The small molecule below binds the protein below.
Small molecule (SMILES): CN1CCC[C@H]1c1cccnc1

Binding-site contacts:
Ligand atom C8 contacts residue TRP144 of chain 1.S at 3.6 Å (hydrophobic).
Ligand atom C10 contacts residue TRP144 of chain 1.S at 3.5 Å (hydrophobic).
Ligand atom C3 contacts residue TRP144 of chain 1.S at 3.7 Å (hydrophobic).
Ligand atom N2 contacts residue TYR90 of chain 1.S at 3.9 Å.
Ligand atom C10 contacts residue TYR186 of chain 1.S at 4.0 Å (hydrophobic).
Ligand atom C5 contacts residue LEU113 of chain 1.T at 4.0 Å (hydrophobic).
Ligand atom C6 contacts residue TRP144 of chain 1.S at 3.6 Å (hydrophobic).
Ligand atom C8 contacts residue TYR90 of chain 1.S at 4.1 Å (hydrophobic).
Ligand atom C7 contacts residue TRP144 of chain 1.S at 4.2 Å (hydrophobic).
Ligand atom C1 contacts residue MET115 of chain 1.T at 3.8 Å (hydrophobic).
Ligand atom C3 contacts residue CYS189 of chain 1.S at 3.5 Å (hydrophobic).
Ligand atom C3 contacts residue TYR193 of chain 1.S at 3.5 Å (hydrophobic).
Ligand atom C7 contacts residue MET115 of chain 1.T at 3.9 Å (hydrophobic).
Ligand atom C6 contacts residue MET115 of chain 1.T at 4.3 Å (hydrophobic).
Ligand atom C2 contacts residue CYS188 of chain 1.S at 4.2 Å (hydrophobic).
Ligand atom N1 contacts residue THR145 of chain 1.S at 3.9 Å.
Ligand atom C10 contacts residue TYR193 of chain 1.S at 3.3 Å (hydrophobic).
Ligand atom C9 contacts residue TYR90 of chain 1.S at 3.2 Å (hydrophobic).
Ligand atom C6 contacts residue CYS188 of chain 1.S at 3.9 Å (hydrophobic).
Ligand atom C2 contacts residue TRP144 of chain 1.S at 3.2 Å (hydrophobic).
Ligand atom C5 contacts residue THR145 of chain 1.S at 3.9 Å.
Ligand atom N2 contacts residue TRP144 of chain 1.S at 2.7 Å (h-bond).
Ligand atom C5 contacts residue TRP144 of chain 1.S at 4.2 Å (hydrophobic).
Ligand atom C1 contacts residue TRP144 of chain 1.S at 3.2 Å (hydrophobic).
Ligand atom C3 contacts residue LEU113 of chain 1.T at 4.1 Å (hydrophobic).
Ligand atom C3 contacts residue MET115 of chain 1.T at 4.3 Å (hydrophobic).
Ligand atom C2 contacts residue MET115 of chain 1.T at 4.0 Å (hydrophobic).
Ligand atom N1 contacts residue TRP144 of chain 1.S at 3.7 Å.
Ligand atom C9 contacts residue TRP144 of chain 1.S at 3.4 Å (hydrophobic).
Ligand atom C3 contacts residue CYS188 of chain 1.S at 3.9 Å (hydrophobic).
Ligand atom C10 contacts residue TYR90 of chain 1.S at 3.4 Å (hydrophobic).
Ligand atom C8 contacts residue TRP54 of chain 1.T at 3.7 Å (hydrophobic).
Ligand atom C4 contacts residue TYR193 of chain 1.S at 3.9 Å (hydrophobic).
Ligand atom C4 contacts residue CYS189 of chain 1.S at 4.0 Å (hydrophobic).
Ligand atom C4 contacts residue TRP144 of chain 1.S at 4.1 Å (hydrophobic).
Ligand atom N1 contacts residue MET115 of chain 1.T at 3.8 Å.
Ligand atom C5 contacts residue ARG105 of chain 1.T at 4.3 Å.
Ligand atom C4 contacts residue LEU113 of chain 1.T at 3.6 Å (hydrophobic).
Ligand atom C4 contacts residue THR145 of chain 1.S at 4.3 Å.
Ligand atom C7 contacts residue CYS188 of chain 1.S at 4.3 Å (hydrophobic).

Sequence of chain 1.S:
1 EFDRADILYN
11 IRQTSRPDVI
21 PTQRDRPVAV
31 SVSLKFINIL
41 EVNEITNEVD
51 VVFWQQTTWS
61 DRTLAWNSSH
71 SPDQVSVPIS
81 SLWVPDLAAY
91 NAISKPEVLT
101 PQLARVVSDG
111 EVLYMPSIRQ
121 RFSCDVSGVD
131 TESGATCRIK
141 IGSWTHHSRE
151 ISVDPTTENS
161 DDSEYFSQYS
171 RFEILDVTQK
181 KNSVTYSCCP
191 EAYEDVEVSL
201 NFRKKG

Sequence of chain 1.T:
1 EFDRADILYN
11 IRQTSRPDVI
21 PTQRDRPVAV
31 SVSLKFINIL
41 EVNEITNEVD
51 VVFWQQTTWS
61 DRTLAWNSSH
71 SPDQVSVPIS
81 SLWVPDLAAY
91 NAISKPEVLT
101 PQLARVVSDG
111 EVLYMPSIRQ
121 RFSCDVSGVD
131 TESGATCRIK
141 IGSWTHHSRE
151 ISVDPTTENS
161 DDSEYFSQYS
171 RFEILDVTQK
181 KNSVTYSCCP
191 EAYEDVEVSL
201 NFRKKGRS